The protein below binds the small molecule below.
Small molecule (SMILES): CC(=O)N[C@H]1[C@H](O[C@H]2[C@H](O)[C@@H](NC(C)=O)CO[C@@H]2CO)O[C@H](CO)[C@@H](O[C@@H]2O[C@H](CO)[C@@H](O)[C@H](O)[C@@H]2O)[C@@H]1O

Sequence of chain 1.H:
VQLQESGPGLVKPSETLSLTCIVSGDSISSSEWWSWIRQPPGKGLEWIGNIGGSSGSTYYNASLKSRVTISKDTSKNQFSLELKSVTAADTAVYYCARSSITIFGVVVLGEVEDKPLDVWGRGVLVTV

Sequence of chain 1.I:
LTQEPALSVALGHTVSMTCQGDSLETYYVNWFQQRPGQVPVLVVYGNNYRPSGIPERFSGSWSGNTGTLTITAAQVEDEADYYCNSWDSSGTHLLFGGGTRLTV

Binding-site contacts:
Ligand atom C1 contacts residue SER64 of chain 1.H at 4.5 Å.
Ligand atom C7 contacts residue ARG39 of chain 1.H at 4.1 Å.
Ligand atom O5 contacts residue ASN62 of chain 1.H at 2.5 Å (h-bond).
Ligand atom C1 contacts residue LEU97 of chain 1.I at 4.1 Å (hydrophobic).
Ligand atom O5 contacts residue SER64 of chain 1.H at 4.2 Å.
Ligand atom O3 contacts residue ARG39 of chain 1.H at 4.0 Å.
Ligand atom C6 contacts residue LYS44 of chain 1.H at 4.4 Å.
Ligand atom C5 contacts residue LEU97 of chain 1.I at 4.4 Å (hydrophobic).
Ligand atom C2 contacts residue ASN62 of chain 1.H at 2.6 Å.
Ligand atom C8 contacts residue GLU47 of chain 1.H at 3.5 Å.
Ligand atom O5 contacts residue LEU97 of chain 1.I at 4.0 Å.
Ligand atom C8 contacts residue ARG68 of chain 1.H at 4.5 Å.
Ligand atom C3 contacts residue GLU47 of chain 1.H at 4.2 Å.
Ligand atom O7 contacts residue LEU65 of chain 1.H at 4.2 Å.
Ligand atom C5 contacts residue ASN62 of chain 1.H at 3.7 Å.
Ligand atom O7 contacts residue SER64 of chain 1.H at 4.2 Å.
Ligand atom O6 contacts residue LEU97 of chain 1.I at 4.0 Å.
Ligand atom C1 contacts residue TRP48 of chain 1.H at 4.4 Å (hydrophobic).
Ligand atom C7 contacts residue LEU65 of chain 1.H at 4.1 Å (hydrophobic).
Ligand atom N2 contacts residue ASN62 of chain 1.H at 2.9 Å (h-bond).
Ligand atom O7 contacts residue ASN62 of chain 1.H at 4.4 Å.
Ligand atom C8 contacts residue ARG39 of chain 1.H at 3.5 Å.
Ligand atom C8 contacts residue LEU65 of chain 1.H at 4.0 Å (hydrophobic).
Ligand atom C2 contacts residue SER64 of chain 1.H at 4.2 Å.
Ligand atom O4 contacts residue GLU47 of chain 1.H at 4.4 Å.
Ligand atom C1 contacts residue ASN62 of chain 1.H at 1.5 Å.
Ligand atom C3 contacts residue ASN62 of chain 1.H at 3.8 Å.
Ligand atom C7 contacts residue ASN62 of chain 1.H at 3.8 Å.
Ligand atom O6 contacts residue ASN62 of chain 1.H at 4.2 Å.
Ligand atom C4 contacts residue ASN62 of chain 1.H at 4.3 Å.
Ligand atom C6 contacts residue ASN62 of chain 1.H at 4.3 Å.
Ligand atom N2 contacts residue ARG39 of chain 1.H at 4.1 Å.
Ligand atom O6 contacts residue LYS44 of chain 1.H at 3.2 Å.